Sequence of chain 1.C:
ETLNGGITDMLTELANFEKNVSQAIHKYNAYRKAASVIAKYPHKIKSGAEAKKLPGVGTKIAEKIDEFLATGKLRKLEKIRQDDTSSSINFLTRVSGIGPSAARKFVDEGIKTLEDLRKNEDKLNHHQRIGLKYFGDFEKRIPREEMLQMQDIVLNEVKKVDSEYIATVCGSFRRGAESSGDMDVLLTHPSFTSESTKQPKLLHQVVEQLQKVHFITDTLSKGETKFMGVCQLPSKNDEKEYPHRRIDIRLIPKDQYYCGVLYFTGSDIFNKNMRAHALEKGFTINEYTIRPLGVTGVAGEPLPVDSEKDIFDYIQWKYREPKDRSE

Binding-site contacts:
Ligand atom C4 contacts residue DG6 of chain 1.A at 3.1 Å.
Ligand atom O4 contacts residue DA5 of chain 1.A at 2.6 Å (h-bond).
Ligand atom N2 contacts residue DC1 of chain 1.A at 2.4 Å (h-bond).
Ligand atom C2 contacts residue DC1 of chain 1.A at 3.2 Å.
Ligand atom C2 contacts residue DA7 of chain 1.A at 3.2 Å.
Ligand atom OP1 contacts residue ALA110 of chain 1.C at 2.8 Å (h-bond).
Ligand atom O4 contacts residue DA7 of chain 1.A at 3.1 Å (h-bond).
Ligand atom O6 contacts residue DC1 of chain 1.A at 3.3 Å (h-bond).
Ligand atom N1 contacts residue DT4 of chain 1.A at 2.3 Å (h-bond).
Ligand atom N3 contacts residue DA2 of chain 1.A at 2.8 Å (h-bond).
Ligand atom OP1 contacts residue GLY107 of chain 1.C at 3.3 Å (h-bond).
Ligand atom O4 contacts residue DA2 of chain 1.A at 3.4 Å (h-bond).
Ligand atom N4 contacts residue DG6 of chain 1.A at 2.3 Å (h-bond).
Ligand atom N6 contacts residue DT4 of chain 1.A at 2.8 Å (h-bond).
Ligand atom C2 contacts residue DA5 of chain 1.A at 3.1 Å.
Ligand atom N4 contacts residue DA5 of chain 1.A at 3.1 Å (h-bond).
Ligand atom C2 contacts residue DG6 of chain 1.A at 3.2 Å.
Ligand atom OP1 contacts residue VAL103 of chain 1.C at 3.3 Å (h-bond).
Ligand atom C4 contacts residue DA5 of chain 1.A at 3.1 Å.
Ligand atom OP1 contacts residue NA1 of chain 1.D at 2.5 Å (h-bond).
Ligand atom OP1 contacts residue ILE106 of chain 1.C at 2.7 Å (h-bond).
Ligand atom N1 contacts residue DT3 of chain 1.A at 2.6 Å (h-bond).
Ligand atom O2 contacts residue DA7 of chain 1.A at 3.0 Å (h-bond).
Ligand atom N3 contacts residue DA7 of chain 1.A at 2.8 Å (h-bond).
Ligand atom C6 contacts residue DT4 of chain 1.A at 3.3 Å.
Ligand atom N3 contacts residue DA5 of chain 1.A at 2.3 Å (h-bond).
Ligand atom C2 contacts residue DG6 of chain 1.A at 3.1 Å.
Ligand atom OP1 contacts residue ARG254 of chain 1.C at 2.7 Å (salt-bridge).
Ligand atom O2 contacts residue DA5 of chain 1.A at 2.8 Å.
Ligand atom O2 contacts residue DA2 of chain 1.A at 3.4 Å.
Ligand atom C2 contacts residue DT4 of chain 1.A at 2.8 Å.
Ligand atom N6 contacts residue DT3 of chain 1.A at 3.0 Å (h-bond).
Ligand atom O2 contacts residue DG6 of chain 1.A at 2.8 Å (h-bond).
Ligand atom OP2 contacts residue SER109 of chain 1.C at 2.7 Å (h-bond).
Ligand atom C2 contacts residue DT3 of chain 1.A at 3.2 Å.
Ligand atom OP1 contacts residue GLY105 of chain 1.C at 3.0 Å (h-bond).
Ligand atom N3 contacts residue DG6 of chain 1.A at 2.3 Å (h-bond).
Ligand atom N1 contacts residue DC1 of chain 1.A at 2.8 Å (h-bond).
Ligand atom O2 contacts residue DG6 of chain 1.A at 2.3 Å (h-bond).
Ligand atom N6 contacts residue DA2 of chain 1.A at 3.2 Å (h-bond).

The small molecule below binds the protein below.
Small molecule (SMILES): Cc1cn([C@H]2C[C@H](O[P](=O)(O)OC[C@H]3O[C@@H](n4cnc5c(N)ncnc54)C[C@@H]3O[P](=O)(O)OC[C@H]3O[C@@H](n4cnc5c(N)ncnc54)C[C@@H]3O[P](=O)(O)OC[C@H]3O[C@@H](n4cc(C)c(=O)[nH]c4=O)C[C@@H]3O[P](=O)(O)OC[C@H]3O[C@@H](n4cnc5c(=O)nc(N)[nH]c54)C[C@@H]3O)[C@@H](CO[P](=O)(O)O[C@H]3C[C@H](n4ccc(N)nc4=O)O[C@@H]3CO[P](=O)(O)O[C@H]3C[C@]4(O[C@@H]3COP(=O)(O)O)c3c(C)c(=O)[nH]c(=O)n34)O2)c(=O)[nH]c1=O